This small molecule binds to this protein.
Small molecule (SMILES): CC(=O)N[C@@H]1[C@@H](O)[C@H](O)[C@@H](CO)O[C@H]1O

Sequence of chain 1.B:
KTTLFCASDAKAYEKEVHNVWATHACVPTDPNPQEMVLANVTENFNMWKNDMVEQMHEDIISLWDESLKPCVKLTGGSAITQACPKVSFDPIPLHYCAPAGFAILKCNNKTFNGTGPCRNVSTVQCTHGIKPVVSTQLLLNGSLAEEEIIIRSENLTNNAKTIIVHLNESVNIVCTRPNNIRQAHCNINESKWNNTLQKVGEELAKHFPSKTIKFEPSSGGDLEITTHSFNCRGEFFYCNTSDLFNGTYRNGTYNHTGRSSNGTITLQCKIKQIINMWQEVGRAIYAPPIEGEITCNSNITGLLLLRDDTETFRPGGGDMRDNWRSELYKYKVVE

Binding-site contacts:
Ligand atom C5 contacts residue ASN155 of chain 1.B at 3.9 Å.
Ligand atom C3 contacts residue ASN155 of chain 1.B at 4.3 Å.
Ligand atom C2 contacts residue ASN155 of chain 1.B at 4.0 Å.
Ligand atom N2 contacts residue ASN155 of chain 1.B at 4.2 Å.
Ligand atom C7 contacts residue ASN155 of chain 1.B at 4.0 Å.
Ligand atom C8 contacts residue ASN155 of chain 1.B at 3.1 Å.
Ligand atom C5 contacts residue THR157 of chain 1.B at 4.2 Å.
Ligand atom O5 contacts residue ASN155 of chain 1.B at 3.7 Å.
Ligand atom C1 contacts residue ASN155 of chain 1.B at 3.0 Å.